Binding-site contacts:
Ligand atom C4 contacts residue LEU125 of chain 1.A at 3.4 Å (hydrophobic).
Ligand atom N contacts residue TYR79 of chain 1.A at 3.5 Å.
Ligand atom N contacts residue GLY221 of chain 1.A at 3.7 Å.
Ligand atom C3 contacts residue LEU125 of chain 1.A at 4.5 Å (hydrophobic).
Ligand atom C5 contacts residue GLY221 of chain 1.A at 3.1 Å.
Ligand atom C3 contacts residue ASP81 of chain 1.A at 4.2 Å.
Ligand atom C5 contacts residue ASP35 of chain 1.A at 4.0 Å.
Ligand atom N contacts residue LEU125 of chain 1.A at 3.9 Å.
Ligand atom C1 contacts residue ASP81 of chain 1.A at 4.5 Å.
Ligand atom C3 contacts residue PHE116 of chain 1.A at 4.4 Å (hydrophobic).
Ligand atom C5 contacts residue TYR79 of chain 1.A at 4.2 Å (hydrophobic).
Ligand atom C4 contacts residue TYR79 of chain 1.A at 3.4 Å (hydrophobic).
Ligand atom C contacts residue THR222 of chain 1.A at 3.5 Å.
Ligand atom C3 contacts residue SER83 of chain 1.A at 4.1 Å.
Ligand atom C3 contacts residue TYR79 of chain 1.A at 3.6 Å (hydrophobic).
Ligand atom C1 contacts residue THR222 of chain 1.A at 4.4 Å.
Ligand atom C2 contacts residue SER83 of chain 1.A at 4.4 Å.
Ligand atom C4 contacts residue GLY221 of chain 1.A at 4.4 Å.
Ligand atom C5 contacts residue THR222 of chain 1.A at 4.3 Å.
Ligand atom C1 contacts residue TYR79 of chain 1.A at 4.2 Å (hydrophobic).
Ligand atom N contacts residue ASP35 of chain 1.A at 3.0 Å (salt-bridge).
Ligand atom C1 contacts residue GLY221 of chain 1.A at 3.4 Å.
Ligand atom C2 contacts residue ASP81 of chain 1.A at 3.5 Å.
Ligand atom C contacts residue ASP81 of chain 1.A at 4.5 Å.
Ligand atom C4 contacts residue ASP35 of chain 1.A at 3.9 Å.
Ligand atom C contacts residue GLY221 of chain 1.A at 3.6 Å.
Ligand atom C2 contacts residue GLY221 of chain 1.A at 4.1 Å.
Ligand atom C2 contacts residue TYR79 of chain 1.A at 3.9 Å (hydrophobic).

A small-molecule ligand and the protein it binds are described below.
Small molecule (SMILES): Cc1conc1CCc1cccnc1

Sequence of chain 1.A:
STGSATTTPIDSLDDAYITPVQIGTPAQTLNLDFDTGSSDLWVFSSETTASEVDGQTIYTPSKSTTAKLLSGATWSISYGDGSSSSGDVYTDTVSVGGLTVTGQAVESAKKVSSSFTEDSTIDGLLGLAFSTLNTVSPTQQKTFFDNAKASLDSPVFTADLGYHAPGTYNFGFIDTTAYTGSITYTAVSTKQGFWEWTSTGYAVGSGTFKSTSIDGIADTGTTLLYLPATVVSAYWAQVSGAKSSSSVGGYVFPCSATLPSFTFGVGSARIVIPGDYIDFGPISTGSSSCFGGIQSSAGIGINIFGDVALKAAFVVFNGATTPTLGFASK